A protein and the small-molecule ligand that binds it are described below.
Small molecule (SMILES): CC(C)[C@H](NC(=O)[C@H]1NC(=O)[C@H](CO)NC(=O)[C@H](CC(N)=O)NC(=O)[C@@H]([NH3+])Cc2c[nH]c3cc(ccc23)[C@H]1C(N)=O)C(=O)N[C@H]1Cc2cn(cn2)[C@H](c2ccc(O)cc2)[C@@H](C(=O)N[C@@H](CCCNC(N)=[NH2+])C(=O)N[C@@H](Cc2ccccc2)C(=O)O)NC(=O)[C@H](CO)NC1=O

Binding-site contacts:
Ligand atom OD1 contacts residue ILE12 of chain 1.A at 2.8 Å (h-bond).
Ligand atom O contacts residue THR5 of chain 1.A at 3.5 Å (h-bond).
Ligand atom CE2 contacts residue PRO364 of chain 1.A at 3.3 Å (hydrophobic).
Ligand atom CD1 contacts residue PRO364 of chain 1.A at 3.6 Å (hydrophobic).
Ligand atom CB contacts residue PHE10 of chain 1.A at 3.5 Å (hydrophobic).
Ligand atom CG contacts residue PRO364 of chain 1.A at 3.5 Å (hydrophobic).
Ligand atom CA contacts residue PHE10 of chain 1.A at 3.3 Å (hydrophobic).
Ligand atom CB contacts residue PHE10 of chain 1.A at 3.6 Å (hydrophobic).
Ligand atom O contacts residue ASN9 of chain 1.A at 3.3 Å.
Ligand atom N contacts residue GLY6 of chain 1.A at 3.3 Å (h-bond).
Ligand atom CG1 contacts residue PHE10 of chain 1.A at 3.6 Å (hydrophobic).
Ligand atom CB contacts residue PHE8 of chain 1.A at 3.6 Å (hydrophobic).
Ligand atom OG contacts residue ASN9 of chain 1.A at 2.6 Å (h-bond).
Ligand atom N contacts residue GLN23 of chain 1.A at 3.5 Å (h-bond).
Ligand atom CG2 contacts residue ILE12 of chain 1.A at 3.4 Å (hydrophobic).
Ligand atom O contacts residue LYS390 of chain 1.A at 3.1 Å (salt-bridge).
Ligand atom CE2 contacts residue PHE8 of chain 1.A at 3.5 Å (hydrophobic).
Ligand atom CD2 contacts residue PRO364 of chain 1.A at 3.3 Å (hydrophobic).
Ligand atom NE1 contacts residue PRO364 of chain 1.A at 3.6 Å.
Ligand atom N contacts residue PHE8 of chain 1.A at 3.0 Å (h-bond).
Ligand atom C contacts residue PHE10 of chain 1.A at 3.5 Å (hydrophobic).
Ligand atom O contacts residue PHE8 of chain 1.A at 2.9 Å (h-bond).
Ligand atom OD1 contacts residue GLY11 of chain 1.A at 3.2 Å.
Ligand atom CB contacts residue ASN9 of chain 1.A at 3.3 Å.
Ligand atom CD1 contacts residue TYR167 of chain 1.A at 3.3 Å (hydrophobic).
Ligand atom CZ3 contacts residue LYS390 of chain 1.A at 3.5 Å.
Ligand atom N contacts residue PHE10 of chain 1.A at 3.0 Å (h-bond).
Ligand atom N contacts residue PHE10 of chain 1.A at 3.2 Å (h-bond).
Ligand atom CA contacts residue PHE8 of chain 1.A at 3.6 Å (hydrophobic).
Ligand atom O contacts residue GLY6 of chain 1.A at 3.2 Å (h-bond).
Ligand atom CG contacts residue ILE12 of chain 1.A at 3.4 Å (hydrophobic).
Ligand atom ND2 contacts residue LEU362 of chain 1.A at 2.9 Å (h-bond).
Ligand atom O contacts residue SER7 of chain 1.A at 3.4 Å.
Ligand atom CZ2 contacts residue GLY363 of chain 1.A at 3.6 Å.
Ligand atom CD2 contacts residue PHE8 of chain 1.A at 3.5 Å (hydrophobic).
Ligand atom CA contacts residue LYS390 of chain 1.A at 3.5 Å.
Ligand atom O contacts residue PHE10 of chain 1.A at 2.9 Å (h-bond).
Ligand atom CZ contacts residue SER7 of chain 1.A at 3.5 Å.
Ligand atom ND2 contacts residue GLY389 of chain 1.A at 3.3 Å.
Ligand atom ND2 contacts residue ILE12 of chain 1.A at 2.9 Å (h-bond).

Sequence of chain 1.A:
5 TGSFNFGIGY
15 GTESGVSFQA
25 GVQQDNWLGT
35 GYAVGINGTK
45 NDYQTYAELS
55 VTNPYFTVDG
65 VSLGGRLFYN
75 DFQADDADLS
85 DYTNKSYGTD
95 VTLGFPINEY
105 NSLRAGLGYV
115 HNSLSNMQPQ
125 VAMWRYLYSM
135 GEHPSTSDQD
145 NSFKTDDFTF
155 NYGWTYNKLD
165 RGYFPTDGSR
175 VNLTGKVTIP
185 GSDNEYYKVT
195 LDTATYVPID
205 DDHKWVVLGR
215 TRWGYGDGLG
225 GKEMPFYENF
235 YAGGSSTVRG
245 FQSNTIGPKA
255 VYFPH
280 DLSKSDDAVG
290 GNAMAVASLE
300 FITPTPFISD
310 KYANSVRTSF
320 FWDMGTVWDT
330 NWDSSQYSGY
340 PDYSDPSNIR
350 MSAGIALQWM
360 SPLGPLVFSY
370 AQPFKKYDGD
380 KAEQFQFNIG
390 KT